Sequence of chain 1.A:
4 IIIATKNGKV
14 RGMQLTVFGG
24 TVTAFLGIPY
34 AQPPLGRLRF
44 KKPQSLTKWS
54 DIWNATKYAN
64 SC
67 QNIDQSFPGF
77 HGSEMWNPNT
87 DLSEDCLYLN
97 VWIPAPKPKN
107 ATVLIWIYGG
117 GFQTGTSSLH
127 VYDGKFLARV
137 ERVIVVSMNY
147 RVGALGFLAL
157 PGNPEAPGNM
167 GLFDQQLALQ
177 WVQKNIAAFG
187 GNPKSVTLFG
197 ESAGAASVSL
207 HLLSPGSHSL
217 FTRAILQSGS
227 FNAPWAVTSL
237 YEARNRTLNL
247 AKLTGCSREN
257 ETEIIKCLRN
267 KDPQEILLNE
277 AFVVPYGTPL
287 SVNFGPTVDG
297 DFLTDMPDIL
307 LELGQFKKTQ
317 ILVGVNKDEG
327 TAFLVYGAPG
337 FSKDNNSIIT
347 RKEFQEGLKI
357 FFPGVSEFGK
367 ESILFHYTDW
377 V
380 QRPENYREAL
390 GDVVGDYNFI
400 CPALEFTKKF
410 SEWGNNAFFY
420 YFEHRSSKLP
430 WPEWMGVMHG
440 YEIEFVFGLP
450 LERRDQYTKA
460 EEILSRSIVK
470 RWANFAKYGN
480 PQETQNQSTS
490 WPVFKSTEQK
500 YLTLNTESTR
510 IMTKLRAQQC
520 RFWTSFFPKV

This protein binds this small molecule.
Small molecule (SMILES): CC(C)OP(=O)(O)O

Binding-site contacts:
Ligand atom C2 contacts residue SER198 of chain 1.A at 3.6 Å.
Ligand atom O4P contacts residue GLY115 of chain 1.A at 3.7 Å.
Ligand atom C3 contacts residue VAL288 of chain 1.A at 4.1 Å (hydrophobic).
Ligand atom O4P contacts residue GLY117 of chain 1.A at 2.5 Å (h-bond).
Ligand atom P contacts residue SER198 of chain 1.A at 1.6 Å.
Ligand atom C3 contacts residue TRP231 of chain 1.A at 3.8 Å (hydrophobic).
Ligand atom P contacts residue GOL1 of chain 1.N at 4.0 Å.
Ligand atom O1P contacts residue PHE398 of chain 1.A at 4.4 Å.
Ligand atom C2 contacts residue PHE329 of chain 1.A at 4.2 Å (hydrophobic).
Ligand atom O4P contacts residue ALA199 of chain 1.A at 3.0 Å (h-bond).
Ligand atom C1 contacts residue GLY117 of chain 1.A at 4.0 Å.
Ligand atom O4P contacts residue GOL1 of chain 1.N at 3.9 Å.
Ligand atom O3P contacts residue GLY116 of chain 1.A at 4.2 Å.
Ligand atom O3P contacts residue HIS438 of chain 1.A at 3.0 Å (h-bond).
Ligand atom O1P contacts residue ALA199 of chain 1.A at 4.3 Å.
Ligand atom C2 contacts residue GLY117 of chain 1.A at 4.1 Å.
Ligand atom C2 contacts residue PHE398 of chain 1.A at 4.1 Å (hydrophobic).
Ligand atom O3P contacts residue GOL1 of chain 1.N at 3.4 Å (h-bond).
Ligand atom O1P contacts residue SER198 of chain 1.A at 2.5 Å (h-bond).
Ligand atom C1 contacts residue PHE329 of chain 1.A at 3.8 Å (hydrophobic).
Ligand atom O3P contacts residue GLY117 of chain 1.A at 4.2 Å.
Ligand atom C3 contacts residue GLY117 of chain 1.A at 4.1 Å.
Ligand atom P contacts residue ALA199 of chain 1.A at 3.6 Å.
Ligand atom O4P contacts residue SER198 of chain 1.A at 2.6 Å (h-bond).
Ligand atom O1P contacts residue TRP231 of chain 1.A at 4.3 Å.
Ligand atom O4P contacts residue GLY116 of chain 1.A at 2.7 Å (h-bond).
Ligand atom P contacts residue GLY116 of chain 1.A at 4.0 Å.
Ligand atom O1P contacts residue GLY117 of chain 1.A at 3.6 Å.
Ligand atom P contacts residue GLY117 of chain 1.A at 3.6 Å.
Ligand atom O3P contacts residue SER198 of chain 1.A at 2.5 Å (h-bond).
Ligand atom P contacts residue HIS438 of chain 1.A at 3.7 Å.
Ligand atom C3 contacts residue LEU286 of chain 1.A at 4.0 Å (hydrophobic).